Binding-site contacts:
Ligand atom C4 contacts residue GLY106 of chain 1.A at 3.6 Å.
Ligand atom C3 contacts residue GLY105 of chain 1.A at 4.2 Å.
Ligand atom O2 contacts residue GLY105 of chain 1.A at 3.6 Å.
Ligand atom C5 contacts residue GLU221 of chain 1.A at 4.0 Å.
Ligand atom C5 contacts residue PHE132 of chain 1.A at 3.9 Å (hydrophobic).
Ligand atom C4 contacts residue GLY105 of chain 1.A at 3.9 Å.
Ligand atom O6 contacts residue ASP86 of chain 1.A at 2.9 Å (salt-bridge).
Ligand atom C5 contacts residue ASP86 of chain 1.A at 4.2 Å.
Ligand atom C3 contacts residue SER137 of chain 1.A at 4.1 Å.
Ligand atom C1 contacts residue GLU221 of chain 1.A at 3.9 Å.
Ligand atom C6 contacts residue ASP86 of chain 1.A at 3.6 Å.
Ligand atom O4 contacts residue GLY105 of chain 1.A at 4.1 Å.
Ligand atom O2 contacts residue GLY220 of chain 1.A at 3.5 Å.
Ligand atom O4 contacts residue PHE132 of chain 1.A at 3.6 Å.
Ligand atom O2 contacts residue GLU221 of chain 1.A at 4.0 Å.
Ligand atom O1 contacts residue GLU221 of chain 1.A at 4.1 Å.
Ligand atom C3 contacts residue GLY106 of chain 1.A at 3.8 Å.
Ligand atom O4 contacts residue GLY106 of chain 1.A at 3.3 Å (h-bond).
Ligand atom C4 contacts residue ASP86 of chain 1.A at 3.5 Å.
Ligand atom O4 contacts residue SER137 of chain 1.A at 4.2 Å.
Ligand atom O5 contacts residue GLY220 of chain 1.A at 3.9 Å.
Ligand atom O3 contacts residue GLY106 of chain 1.A at 2.9 Å (h-bond).
Ligand atom C6 contacts residue GLU221 of chain 1.A at 3.9 Å.
Ligand atom O3 contacts residue ASN138 of chain 1.A at 4.3 Å.
Ligand atom O1 contacts residue SER137 of chain 1.A at 3.9 Å.
Ligand atom O6 contacts residue GLU221 of chain 1.A at 3.1 Å (salt-bridge).
Ligand atom C6 contacts residue GLN222 of chain 1.A at 3.7 Å.
Ligand atom O6 contacts residue ALA85 of chain 1.A at 3.6 Å.
Ligand atom O3 contacts residue GLY104 of chain 1.A at 4.4 Å.
Ligand atom O4 contacts residue ASN138 of chain 1.A at 3.0 Å (h-bond).
Ligand atom O6 contacts residue GLY220 of chain 1.A at 3.3 Å (h-bond).
Ligand atom C6 contacts residue PHE132 of chain 1.A at 3.6 Å (hydrophobic).
Ligand atom C3 contacts residue ASN138 of chain 1.A at 4.2 Å.
Ligand atom O5 contacts residue GLU221 of chain 1.A at 3.0 Å (salt-bridge).
Ligand atom O4 contacts residue ASP86 of chain 1.A at 2.6 Å (salt-bridge).
Ligand atom C4 contacts residue ASN138 of chain 1.A at 4.1 Å.
Ligand atom O3 contacts residue GLY105 of chain 1.A at 3.5 Å.
Ligand atom C6 contacts residue ALA85 of chain 1.A at 4.0 Å (hydrophobic).
Ligand atom O6 contacts residue GLN222 of chain 1.A at 3.0 Å (h-bond).
Ligand atom O5 contacts residue GLN222 of chain 1.A at 4.3 Å.

This small molecule binds to this protein.
Small molecule (SMILES): OC[C@H]1O[C@H](O)[C@@H](O)[C@@H](O)[C@@H]1O

Sequence of chain 1.A:
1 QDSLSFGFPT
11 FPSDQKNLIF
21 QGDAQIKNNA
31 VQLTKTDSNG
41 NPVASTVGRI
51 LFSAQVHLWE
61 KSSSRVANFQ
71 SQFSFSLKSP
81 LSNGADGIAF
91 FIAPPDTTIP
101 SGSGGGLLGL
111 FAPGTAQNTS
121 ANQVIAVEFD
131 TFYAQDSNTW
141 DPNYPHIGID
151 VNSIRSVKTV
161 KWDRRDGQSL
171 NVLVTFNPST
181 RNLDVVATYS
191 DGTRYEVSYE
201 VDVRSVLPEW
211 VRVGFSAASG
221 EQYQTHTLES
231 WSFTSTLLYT